This protein binds this small molecule.
Small molecule (SMILES): CC(=O)Nc1nc2ncc(C=O)nc2c(=O)[nH]1

Sequence of chain 1.E:
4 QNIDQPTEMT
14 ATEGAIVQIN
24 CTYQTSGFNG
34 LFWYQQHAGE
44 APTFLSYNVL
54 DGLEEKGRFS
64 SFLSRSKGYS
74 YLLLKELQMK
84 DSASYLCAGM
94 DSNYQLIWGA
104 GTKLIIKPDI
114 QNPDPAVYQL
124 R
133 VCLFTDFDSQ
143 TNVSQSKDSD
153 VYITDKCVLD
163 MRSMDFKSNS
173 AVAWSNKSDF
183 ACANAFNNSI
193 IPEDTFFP

Sequence of chain 1.F:
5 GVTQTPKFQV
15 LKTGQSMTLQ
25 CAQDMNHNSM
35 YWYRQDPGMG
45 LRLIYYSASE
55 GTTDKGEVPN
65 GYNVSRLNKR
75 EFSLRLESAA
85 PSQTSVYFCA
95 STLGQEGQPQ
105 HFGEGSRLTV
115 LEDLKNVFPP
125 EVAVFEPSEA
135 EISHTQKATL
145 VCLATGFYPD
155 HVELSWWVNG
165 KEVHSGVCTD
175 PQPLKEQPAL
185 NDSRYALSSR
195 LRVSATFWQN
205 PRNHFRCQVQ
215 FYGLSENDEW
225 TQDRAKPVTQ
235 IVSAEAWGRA

Sequence of chain 1.A:
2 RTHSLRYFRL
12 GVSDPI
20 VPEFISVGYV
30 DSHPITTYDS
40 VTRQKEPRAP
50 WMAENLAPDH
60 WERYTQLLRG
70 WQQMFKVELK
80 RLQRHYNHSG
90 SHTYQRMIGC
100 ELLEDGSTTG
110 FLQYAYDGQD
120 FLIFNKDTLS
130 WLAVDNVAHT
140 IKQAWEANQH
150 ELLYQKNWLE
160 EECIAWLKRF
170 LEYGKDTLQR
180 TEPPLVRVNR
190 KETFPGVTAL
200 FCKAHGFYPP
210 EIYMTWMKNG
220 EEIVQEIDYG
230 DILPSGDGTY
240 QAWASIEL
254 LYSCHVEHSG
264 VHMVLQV

Binding-site contacts:
Ligand atom N3 contacts residue ILE97 of chain 1.A at 3.8 Å.
Ligand atom N2 contacts residue TYR97 of chain 1.E at 3.1 Å (h-bond).
Ligand atom N3 contacts residue ARG10 of chain 1.A at 3.4 Å (salt-bridge).
Ligand atom C9 contacts residue LYS44 of chain 1.A at 1.2 Å.
Ligand atom C10 contacts residue ILE97 of chain 1.A at 3.6 Å (hydrophobic).
Ligand atom C7 contacts residue TYR63 of chain 1.A at 3.5 Å (hydrophobic).
Ligand atom C9 contacts residue TYR8 of chain 1.A at 3.6 Å (hydrophobic).
Ligand atom C11 contacts residue ILE97 of chain 1.A at 3.7 Å (hydrophobic).
Ligand atom N3 contacts residue ARG95 of chain 1.A at 3.5 Å (salt-bridge).
Ligand atom O10 contacts residue ILE97 of chain 1.A at 3.5 Å.
Ligand atom C4A contacts residue TYR8 of chain 1.A at 3.7 Å (hydrophobic).
Ligand atom C8A contacts residue TYR8 of chain 1.A at 3.7 Å (hydrophobic).
Ligand atom C11 contacts residue GLU100 of chain 1.F at 3.4 Å.
Ligand atom O4 contacts residue TYR8 of chain 1.A at 3.6 Å.
Ligand atom N8 contacts residue TYR63 of chain 1.A at 3.5 Å.
Ligand atom C4 contacts residue TYR8 of chain 1.A at 3.8 Å (hydrophobic).
Ligand atom C10 contacts residue GLU100 of chain 1.F at 3.8 Å.
Ligand atom C6 contacts residue TYR8 of chain 1.A at 3.4 Å (hydrophobic).
Ligand atom N5 contacts residue LYS44 of chain 1.A at 3.6 Å (salt-bridge).
Ligand atom C8A contacts residue TRP70 of chain 1.A at 3.7 Å (hydrophobic).
Ligand atom N1 contacts residue TRP157 of chain 1.A at 3.7 Å.
Ligand atom C7 contacts residue TYR8 of chain 1.A at 3.4 Å (hydrophobic).
Ligand atom N8 contacts residue TYR8 of chain 1.A at 3.6 Å.
Ligand atom C4A contacts residue TRP70 of chain 1.A at 3.4 Å (hydrophobic).
Ligand atom C11 contacts residue TYR153 of chain 1.A at 3.4 Å (hydrophobic).
Ligand atom N2 contacts residue TRP157 of chain 1.A at 3.6 Å.
Ligand atom C9 contacts residue LEU67 of chain 1.A at 3.8 Å (hydrophobic).
Ligand atom C11 contacts residue TRP157 of chain 1.A at 3.6 Å (hydrophobic).
Ligand atom N1 contacts residue TRP70 of chain 1.A at 3.8 Å.
Ligand atom N5 contacts residue TYR8 of chain 1.A at 3.5 Å.
Ligand atom N5 contacts residue TRP70 of chain 1.A at 3.7 Å.
Ligand atom C2 contacts residue TYR97 of chain 1.E at 3.6 Å (hydrophobic).
Ligand atom O10 contacts residue ARG95 of chain 1.A at 2.8 Å (salt-bridge).
Ligand atom O4 contacts residue ARG10 of chain 1.A at 3.2 Å (salt-bridge).
Ligand atom N1 contacts residue TYR97 of chain 1.E at 3.1 Å (h-bond).
Ligand atom O10 contacts residue GLU100 of chain 1.F at 3.9 Å.
Ligand atom C4 contacts residue TRP70 of chain 1.A at 3.6 Å (hydrophobic).
Ligand atom C7 contacts residue LYS44 of chain 1.A at 2.9 Å.
Ligand atom C6 contacts residue LYS44 of chain 1.A at 2.4 Å.
Ligand atom C4 contacts residue ARG10 of chain 1.A at 3.5 Å.